This small molecule binds to this protein.
Small molecule (SMILES): Nc1ncnc2c1ncn2[C@@H]1O[C@H](CO[P](=O)(O)O[P](=O)(O)OC[C@H]2OC[C@H](O)[C@@H]2O)[C@@H](O)[C@H]1OP(=O)(O)O

Sequence of chain 1.D:
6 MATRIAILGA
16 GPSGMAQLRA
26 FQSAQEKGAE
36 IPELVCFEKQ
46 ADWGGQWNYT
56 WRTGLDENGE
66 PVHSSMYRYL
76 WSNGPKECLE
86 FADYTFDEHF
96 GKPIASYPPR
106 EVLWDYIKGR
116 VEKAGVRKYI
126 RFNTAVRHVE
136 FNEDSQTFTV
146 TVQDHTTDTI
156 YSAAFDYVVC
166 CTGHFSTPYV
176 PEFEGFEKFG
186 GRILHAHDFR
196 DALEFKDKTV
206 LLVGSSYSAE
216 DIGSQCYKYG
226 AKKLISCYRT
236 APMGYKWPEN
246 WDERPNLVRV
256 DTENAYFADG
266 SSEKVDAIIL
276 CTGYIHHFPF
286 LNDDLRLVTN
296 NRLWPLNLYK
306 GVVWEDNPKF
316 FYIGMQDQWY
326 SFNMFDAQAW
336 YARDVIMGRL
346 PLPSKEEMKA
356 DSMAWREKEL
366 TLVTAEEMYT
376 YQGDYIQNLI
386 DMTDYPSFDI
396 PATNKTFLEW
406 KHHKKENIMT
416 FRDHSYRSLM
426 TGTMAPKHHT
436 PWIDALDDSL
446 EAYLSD

Binding-site contacts:
Ligand atom O5B contacts residue SER211 of chain 1.D at 3.4 Å.
Ligand atom N6A contacts residue PRO176 of chain 1.D at 3.6 Å.
Ligand atom O1X contacts residue THR235 of chain 1.D at 2.7 Å (h-bond).
Ligand atom C5A contacts residue THR277 of chain 1.D at 3.5 Å.
Ligand atom PA contacts residue SER211 of chain 1.D at 3.7 Å.
Ligand atom O4B contacts residue CYS276 of chain 1.D at 3.2 Å (h-bond).
Ligand atom O2B contacts residue ARG234 of chain 1.D at 3.4 Å (salt-bridge).
Ligand atom C2A contacts residue VAL208 of chain 1.D at 3.8 Å (hydrophobic).
Ligand atom C4B contacts residue CYS276 of chain 1.D at 3.4 Å (hydrophobic).
Ligand atom C3D contacts residue TYR212 of chain 1.D at 3.7 Å (hydrophobic).
Ligand atom O1N contacts residue TYR212 of chain 1.D at 3.2 Å (h-bond).
Ligand atom C5A contacts residue ARG234 of chain 1.D at 3.5 Å.
Ligand atom O3B contacts residue SER211 of chain 1.D at 3.6 Å.
Ligand atom O3 contacts residue GLY278 of chain 1.D at 3.5 Å.
Ligand atom O1N contacts residue SER211 of chain 1.D at 3.1 Å.
Ligand atom O3B contacts residue SER210 of chain 1.D at 3.0 Å (h-bond).
Ligand atom O3D contacts residue ASP322 of chain 1.D at 3.5 Å (salt-bridge).
Ligand atom C8A contacts residue THR277 of chain 1.D at 3.7 Å.
Ligand atom N1A contacts residue PHE178 of chain 1.D at 3.7 Å.
Ligand atom C5B contacts residue THR277 of chain 1.D at 3.6 Å.
Ligand atom O1N contacts residue SER213 of chain 1.D at 3.0 Å (h-bond).
Ligand atom C4A contacts residue THR277 of chain 1.D at 3.5 Å.
Ligand atom O2A contacts residue SER211 of chain 1.D at 2.6 Å (h-bond).
Ligand atom N9A contacts residue THR277 of chain 1.D at 3.6 Å.
Ligand atom C2A contacts residue ARG234 of chain 1.D at 3.6 Å.
Ligand atom PN contacts residue SER213 of chain 1.D at 3.8 Å.
Ligand atom N6A contacts residue ARG234 of chain 1.D at 3.8 Å.
Ligand atom C8A contacts residue ARG234 of chain 1.D at 3.5 Å.
Ligand atom C2A contacts residue ASN251 of chain 1.D at 3.5 Å.
Ligand atom O2N contacts residue SER213 of chain 1.D at 3.0 Å (h-bond).
Ligand atom N7A contacts residue TYR174 of chain 1.D at 3.6 Å.
Ligand atom N3A contacts residue ARG234 of chain 1.D at 3.7 Å.
Ligand atom O1X contacts residue ARG234 of chain 1.D at 2.6 Å (salt-bridge).
Ligand atom O4B contacts residue THR277 of chain 1.D at 3.2 Å.
Ligand atom N7A contacts residue ARG234 of chain 1.D at 3.2 Å (salt-bridge).
Ligand atom N7A contacts residue THR277 of chain 1.D at 3.7 Å.
Ligand atom P2B contacts residue ARG234 of chain 1.D at 3.8 Å.
Ligand atom N1A contacts residue ASN251 of chain 1.D at 3.4 Å (h-bond).
Ligand atom C1D contacts residue FAD1 of chain 1.R at 3.5 Å.
Ligand atom O2N contacts residue TYR279 of chain 1.D at 3.6 Å.